Sequence of chain 1.B:
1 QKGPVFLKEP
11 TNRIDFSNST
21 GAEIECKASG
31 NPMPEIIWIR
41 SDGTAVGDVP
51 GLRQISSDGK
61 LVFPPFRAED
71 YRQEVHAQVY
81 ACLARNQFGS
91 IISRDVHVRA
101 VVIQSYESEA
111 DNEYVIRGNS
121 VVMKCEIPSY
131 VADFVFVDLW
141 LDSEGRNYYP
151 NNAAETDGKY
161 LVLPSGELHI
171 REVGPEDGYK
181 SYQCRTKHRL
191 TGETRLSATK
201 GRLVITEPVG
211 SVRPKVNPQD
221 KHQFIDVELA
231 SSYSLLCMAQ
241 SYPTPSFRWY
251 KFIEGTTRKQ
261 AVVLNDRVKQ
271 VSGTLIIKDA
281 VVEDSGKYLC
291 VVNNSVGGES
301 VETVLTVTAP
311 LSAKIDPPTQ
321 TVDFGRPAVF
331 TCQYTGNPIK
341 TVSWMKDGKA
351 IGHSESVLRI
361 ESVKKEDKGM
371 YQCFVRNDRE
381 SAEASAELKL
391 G

A small-molecule ligand and the protein it binds are described below.
Small molecule (SMILES): CC(=O)N[C@@H]1[C@@H](O)[C@H](O)[C@@H](CO)O[C@H]1O

Binding-site contacts:
Ligand atom C5 contacts residue ASN18 of chain 1.B at 3.4 Å.
Ligand atom N2 contacts residue ASN18 of chain 1.B at 4.3 Å.
Ligand atom C7 contacts residue PHE66 of chain 1.B at 3.9 Å (hydrophobic).
Ligand atom C6 contacts residue ASN18 of chain 1.B at 4.1 Å.
Ligand atom N2 contacts residue SER19 of chain 1.B at 2.7 Å (h-bond).
Ligand atom C6 contacts residue NAG1 of chain 1.I at 3.9 Å.
Ligand atom C8 contacts residue PHE66 of chain 1.B at 3.2 Å (hydrophobic).
Ligand atom C4 contacts residue SER19 of chain 1.B at 3.9 Å.
Ligand atom C4 contacts residue NAG1 of chain 1.I at 2.9 Å.
Ligand atom O3 contacts residue NAG1 of chain 1.I at 2.7 Å (h-bond).
Ligand atom O6 contacts residue ILE103 of chain 1.B at 4.0 Å.
Ligand atom C8 contacts residue ARG67 of chain 1.B at 3.5 Å.
Ligand atom C2 contacts residue SER19 of chain 1.B at 2.9 Å.
Ligand atom O7 contacts residue PHE66 of chain 1.B at 4.0 Å.
Ligand atom C2 contacts residue PHE66 of chain 1.B at 4.5 Å (hydrophobic).
Ligand atom O5 contacts residue ASN18 of chain 1.B at 2.4 Å (h-bond).
Ligand atom O4 contacts residue SER19 of chain 1.B at 4.1 Å.
Ligand atom O5 contacts residue SER19 of chain 1.B at 3.9 Å.
Ligand atom O4 contacts residue NAG1 of chain 1.I at 2.7 Å.
Ligand atom C1 contacts residue PHE66 of chain 1.B at 4.0 Å (hydrophobic).
Ligand atom C7 contacts residue ASN18 of chain 1.B at 4.5 Å.
Ligand atom O6 contacts residue NAG1 of chain 1.I at 3.8 Å.
Ligand atom O7 contacts residue ASN18 of chain 1.B at 4.3 Å.
Ligand atom C3 contacts residue SER19 of chain 1.B at 2.9 Å.
Ligand atom O7 contacts residue SER19 of chain 1.B at 3.2 Å (h-bond).
Ligand atom O3 contacts residue SER19 of chain 1.B at 3.8 Å.
Ligand atom O6 contacts residue ALA68 of chain 1.B at 3.5 Å.
Ligand atom O7 contacts residue PRO65 of chain 1.B at 3.5 Å.
Ligand atom O6 contacts residue VAL102 of chain 1.B at 4.3 Å.
Ligand atom C6 contacts residue ALA68 of chain 1.B at 3.1 Å (hydrophobic).
Ligand atom C5 contacts residue SER19 of chain 1.B at 4.2 Å.
Ligand atom C5 contacts residue ALA68 of chain 1.B at 4.1 Å (hydrophobic).
Ligand atom C5 contacts residue NAG1 of chain 1.I at 4.0 Å.
Ligand atom C1 contacts residue ASN18 of chain 1.B at 2.9 Å.
Ligand atom O5 contacts residue ALA68 of chain 1.B at 3.8 Å.
Ligand atom O5 contacts residue PHE66 of chain 1.B at 4.4 Å.
Ligand atom C3 contacts residue NAG1 of chain 1.I at 3.4 Å.
Ligand atom C2 contacts residue ASN18 of chain 1.B at 4.2 Å.
Ligand atom C1 contacts residue SER19 of chain 1.B at 2.7 Å.
Ligand atom C7 contacts residue SER19 of chain 1.B at 3.5 Å.